Sequence of chain 1.B:
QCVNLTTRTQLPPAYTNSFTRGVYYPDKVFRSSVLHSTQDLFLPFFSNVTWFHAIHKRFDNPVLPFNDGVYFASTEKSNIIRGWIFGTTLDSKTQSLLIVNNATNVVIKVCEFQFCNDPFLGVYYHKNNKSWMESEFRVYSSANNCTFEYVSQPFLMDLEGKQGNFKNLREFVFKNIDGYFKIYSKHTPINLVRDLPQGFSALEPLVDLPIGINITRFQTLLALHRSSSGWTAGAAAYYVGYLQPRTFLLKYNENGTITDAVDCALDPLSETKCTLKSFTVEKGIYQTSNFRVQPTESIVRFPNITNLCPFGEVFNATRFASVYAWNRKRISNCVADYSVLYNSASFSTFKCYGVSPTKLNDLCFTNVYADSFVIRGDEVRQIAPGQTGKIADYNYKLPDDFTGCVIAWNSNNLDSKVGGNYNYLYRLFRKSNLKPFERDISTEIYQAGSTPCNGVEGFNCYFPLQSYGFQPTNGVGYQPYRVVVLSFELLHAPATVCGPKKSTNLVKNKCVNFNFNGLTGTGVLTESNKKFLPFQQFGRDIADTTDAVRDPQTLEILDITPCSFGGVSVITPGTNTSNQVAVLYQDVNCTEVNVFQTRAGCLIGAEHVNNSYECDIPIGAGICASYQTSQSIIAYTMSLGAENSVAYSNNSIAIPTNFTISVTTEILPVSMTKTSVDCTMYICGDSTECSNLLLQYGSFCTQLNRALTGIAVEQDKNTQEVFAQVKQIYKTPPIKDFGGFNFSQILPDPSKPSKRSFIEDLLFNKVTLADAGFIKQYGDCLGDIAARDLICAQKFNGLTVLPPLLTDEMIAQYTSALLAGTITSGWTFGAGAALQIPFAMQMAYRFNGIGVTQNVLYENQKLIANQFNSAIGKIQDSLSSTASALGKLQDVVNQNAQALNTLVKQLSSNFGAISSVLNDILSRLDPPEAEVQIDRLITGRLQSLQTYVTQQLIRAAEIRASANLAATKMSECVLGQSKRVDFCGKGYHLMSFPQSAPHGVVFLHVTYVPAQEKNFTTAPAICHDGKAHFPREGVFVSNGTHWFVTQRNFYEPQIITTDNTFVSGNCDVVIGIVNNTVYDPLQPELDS

Binding-site contacts:
Ligand atom C4 contacts residue ASN603 of chain 1.B at 4.2 Å.
Ligand atom C8 contacts residue ASN603 of chain 1.B at 4.2 Å.
Ligand atom C3 contacts residue ASN603 of chain 1.B at 3.7 Å.
Ligand atom C5 contacts residue ASN603 of chain 1.B at 3.6 Å.
Ligand atom C1 contacts residue ASN603 of chain 1.B at 1.4 Å.
Ligand atom O5 contacts residue ASN603 of chain 1.B at 2.4 Å (h-bond).
Ligand atom O7 contacts residue ASN603 of chain 1.B at 3.0 Å (h-bond).
Ligand atom N2 contacts residue ASN603 of chain 1.B at 2.8 Å (h-bond).
Ligand atom C7 contacts residue ASN603 of chain 1.B at 3.1 Å.
Ligand atom C2 contacts residue ASN603 of chain 1.B at 2.4 Å.

A small-molecule ligand and the protein it binds are described below.
Small molecule (SMILES): CC(=O)N[C@@H]1[C@@H](O)[C@H](O)[C@@H](CO)O[C@H]1O